Sequence of chain 1.A:
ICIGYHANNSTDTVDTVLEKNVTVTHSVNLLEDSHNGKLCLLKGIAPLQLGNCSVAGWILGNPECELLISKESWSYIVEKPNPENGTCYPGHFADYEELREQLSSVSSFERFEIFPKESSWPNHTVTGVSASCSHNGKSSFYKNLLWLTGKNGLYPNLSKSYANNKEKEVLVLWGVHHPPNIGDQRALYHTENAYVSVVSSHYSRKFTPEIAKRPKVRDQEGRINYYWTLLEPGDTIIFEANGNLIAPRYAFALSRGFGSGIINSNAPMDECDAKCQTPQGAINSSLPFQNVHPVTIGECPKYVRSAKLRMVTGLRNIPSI

Binding-site contacts:
Ligand atom C3 contacts residue ARG224 of chain 1.A at 3.8 Å.
Ligand atom C8 contacts residue ARG224 of chain 1.A at 3.6 Å.
Ligand atom C8 contacts residue ASN68 of chain 1.A at 3.0 Å.
Ligand atom O3 contacts residue ARG224 of chain 1.A at 2.7 Å (salt-bridge).
Ligand atom C7 contacts residue ARG224 of chain 1.A at 3.1 Å.
Ligand atom C8 contacts residue GLU90 of chain 1.A at 3.9 Å.
Ligand atom C3 contacts residue ASN91 of chain 1.A at 3.7 Å.
Ligand atom O7 contacts residue SER140 of chain 1.A at 4.2 Å.
Ligand atom N2 contacts residue ASN91 of chain 1.A at 2.9 Å (h-bond).
Ligand atom O5 contacts residue GLU90 of chain 1.A at 3.3 Å (salt-bridge).
Ligand atom C8 contacts residue ASN91 of chain 1.A at 2.9 Å.
Ligand atom O7 contacts residue CYS139 of chain 1.A at 4.2 Å.
Ligand atom C5 contacts residue ASN91 of chain 1.A at 3.6 Å.
Ligand atom O7 contacts residue SER138 of chain 1.A at 3.8 Å.
Ligand atom C4 contacts residue GLU90 of chain 1.A at 4.3 Å.
Ligand atom O7 contacts residue ARG224 of chain 1.A at 3.4 Å (salt-bridge).
Ligand atom C8 contacts residue GLY92 of chain 1.A at 3.8 Å.
Ligand atom C4 contacts residue ASN91 of chain 1.A at 4.1 Å.
Ligand atom C2 contacts residue GLU90 of chain 1.A at 3.7 Å.
Ligand atom O7 contacts residue LYS222 of chain 1.A at 4.1 Å.
Ligand atom C6 contacts residue GLU90 of chain 1.A at 3.8 Å.
Ligand atom C5 contacts residue GLU90 of chain 1.A at 4.3 Å.
Ligand atom C1 contacts residue ASN91 of chain 1.A at 1.4 Å.
Ligand atom C2 contacts residue ARG224 of chain 1.A at 3.7 Å.
Ligand atom N2 contacts residue ARG224 of chain 1.A at 3.1 Å (salt-bridge).
Ligand atom C7 contacts residue ASN68 of chain 1.A at 3.4 Å.
Ligand atom N2 contacts residue ASN68 of chain 1.A at 4.3 Å.
Ligand atom O6 contacts residue NAG1 of chain 1.M at 3.9 Å.
Ligand atom C8 contacts residue CYS94 of chain 1.A at 3.6 Å (hydrophobic).
Ligand atom C1 contacts residue GLU90 of chain 1.A at 3.6 Å.
Ligand atom C1 contacts residue GLU70 of chain 1.A at 4.1 Å.
Ligand atom C7 contacts residue ASN91 of chain 1.A at 3.2 Å.
Ligand atom O7 contacts residue ASN91 of chain 1.A at 4.2 Å.
Ligand atom C7 contacts residue CYS94 of chain 1.A at 3.7 Å (hydrophobic).
Ligand atom O3 contacts residue LYS222 of chain 1.A at 4.1 Å.
Ligand atom O7 contacts residue GLU90 of chain 1.A at 4.2 Å.
Ligand atom C2 contacts residue ASN91 of chain 1.A at 2.3 Å.
Ligand atom O7 contacts residue ASN68 of chain 1.A at 3.1 Å (h-bond).
Ligand atom O5 contacts residue ASN91 of chain 1.A at 2.2 Å (h-bond).
Ligand atom O7 contacts residue CYS94 of chain 1.A at 3.0 Å.

A protein and the small-molecule ligand that binds it are described below.
Small molecule (SMILES): CC(=O)N[C@H]1[C@H](O[C@H]2[C@H](O)[C@@H](NC(C)=O)CO[C@@H]2CO)O[C@H](CO)[C@@H](O[C@@H]2O[C@H](CO)[C@@H](O)[C@H](O[C@H]3O[C@H](CO)[C@@H](O)[C@H](O)[C@@H]3O[C@@H]3O[C@H](CO)[C@@H](O)[C@H](O)[C@H]3NC(C)=O)[C@@H]2O)[C@@H]1O